Binding-site contacts:
Ligand atom C6 contacts residue TYR251 of chain 1.A at 4.4 Å (hydrophobic).
Ligand atom O2 contacts residue VAL247 of chain 1.A at 3.9 Å.
Ligand atom C7 contacts residue GLY220 of chain 1.A at 3.8 Å.
Ligand atom C2 contacts residue TRP222 of chain 1.A at 4.1 Å (hydrophobic).
Ligand atom N2 contacts residue GLY220 of chain 1.A at 3.0 Å (h-bond).
Ligand atom O7 contacts residue VAL247 of chain 1.A at 2.9 Å (h-bond).
Ligand atom O4 contacts residue TYR251 of chain 1.A at 4.3 Å.
Ligand atom O7 contacts residue TYR251 of chain 1.A at 3.9 Å.
Ligand atom O3 contacts residue TRP222 of chain 1.A at 2.8 Å (h-bond).
Ligand atom C8 contacts residue GLY220 of chain 1.A at 3.5 Å.
Ligand atom O2 contacts residue GLY220 of chain 1.A at 4.2 Å.
Ligand atom C7 contacts residue GLY246 of chain 1.A at 4.2 Å.
Ligand atom C8 contacts residue TRP222 of chain 1.A at 3.6 Å (hydrophobic).
Ligand atom C2 contacts residue VAL247 of chain 1.A at 3.8 Å (hydrophobic).
Ligand atom C3 contacts residue GLY220 of chain 1.A at 4.1 Å.
Ligand atom C7 contacts residue VAL247 of chain 1.A at 3.9 Å (hydrophobic).
Ligand atom O7 contacts residue GLY246 of chain 1.A at 3.5 Å.
Ligand atom C8 contacts residue GLY221 of chain 1.A at 4.0 Å.
Ligand atom C2 contacts residue GLY220 of chain 1.A at 4.0 Å.
Ligand atom N2 contacts residue TRP222 of chain 1.A at 3.3 Å (h-bond).
Ligand atom C1 contacts residue TYR251 of chain 1.A at 4.4 Å (hydrophobic).
Ligand atom C3 contacts residue TRP222 of chain 1.A at 3.8 Å (hydrophobic).
Ligand atom C2 contacts residue TYR251 of chain 1.A at 4.1 Å (hydrophobic).
Ligand atom O3 contacts residue GLY220 of chain 1.A at 4.3 Å.
Ligand atom C7 contacts residue TRP222 of chain 1.A at 3.6 Å (hydrophobic).
Ligand atom C8 contacts residue GLY246 of chain 1.A at 4.2 Å.
Ligand atom O5 contacts residue VAL247 of chain 1.A at 4.4 Å.
Ligand atom O5 contacts residue TYR251 of chain 1.A at 3.8 Å.
Ligand atom C4 contacts residue ASN214 of chain 1.A at 4.4 Å.
Ligand atom O3 contacts residue ASN214 of chain 1.A at 2.7 Å (h-bond).
Ligand atom C5 contacts residue TYR251 of chain 1.A at 4.4 Å (hydrophobic).
Ligand atom C8 contacts residue HIS227 of chain 1.A at 3.8 Å.
Ligand atom O4 contacts residue VAL247 of chain 1.A at 4.3 Å.
Ligand atom O4 contacts residue ASN214 of chain 1.A at 3.1 Å (h-bond).
Ligand atom O1 contacts residue VAL247 of chain 1.A at 4.0 Å.
Ligand atom O7 contacts residue TRP222 of chain 1.A at 4.2 Å.
Ligand atom C8 contacts residue VAL247 of chain 1.A at 4.1 Å (hydrophobic).
Ligand atom C4 contacts residue TYR251 of chain 1.A at 4.0 Å (hydrophobic).
Ligand atom C3 contacts residue ASN214 of chain 1.A at 3.8 Å.
Ligand atom C1 contacts residue GLY220 of chain 1.A at 4.2 Å.

A small-molecule ligand and the protein it binds are described below.
Small molecule (SMILES): CC(=O)N[C@H]1[C@H](O[C@@H]2[C@@H](O)[C@H](O)O[C@H](CO)[C@@H]2O)O[C@H](CO)[C@@H](O)[C@@H]1O

Sequence of chain 1.A:
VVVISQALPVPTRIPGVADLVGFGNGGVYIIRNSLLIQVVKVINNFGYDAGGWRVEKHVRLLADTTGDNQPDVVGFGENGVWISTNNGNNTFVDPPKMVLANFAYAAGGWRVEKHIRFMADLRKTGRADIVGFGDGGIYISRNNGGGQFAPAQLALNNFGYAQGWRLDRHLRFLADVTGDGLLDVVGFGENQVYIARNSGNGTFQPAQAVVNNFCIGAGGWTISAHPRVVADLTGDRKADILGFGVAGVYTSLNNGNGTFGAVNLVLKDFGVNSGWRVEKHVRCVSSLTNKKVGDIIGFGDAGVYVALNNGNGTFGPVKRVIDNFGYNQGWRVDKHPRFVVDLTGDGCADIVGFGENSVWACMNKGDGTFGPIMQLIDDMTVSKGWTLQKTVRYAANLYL